Sequence of chain 6.A:
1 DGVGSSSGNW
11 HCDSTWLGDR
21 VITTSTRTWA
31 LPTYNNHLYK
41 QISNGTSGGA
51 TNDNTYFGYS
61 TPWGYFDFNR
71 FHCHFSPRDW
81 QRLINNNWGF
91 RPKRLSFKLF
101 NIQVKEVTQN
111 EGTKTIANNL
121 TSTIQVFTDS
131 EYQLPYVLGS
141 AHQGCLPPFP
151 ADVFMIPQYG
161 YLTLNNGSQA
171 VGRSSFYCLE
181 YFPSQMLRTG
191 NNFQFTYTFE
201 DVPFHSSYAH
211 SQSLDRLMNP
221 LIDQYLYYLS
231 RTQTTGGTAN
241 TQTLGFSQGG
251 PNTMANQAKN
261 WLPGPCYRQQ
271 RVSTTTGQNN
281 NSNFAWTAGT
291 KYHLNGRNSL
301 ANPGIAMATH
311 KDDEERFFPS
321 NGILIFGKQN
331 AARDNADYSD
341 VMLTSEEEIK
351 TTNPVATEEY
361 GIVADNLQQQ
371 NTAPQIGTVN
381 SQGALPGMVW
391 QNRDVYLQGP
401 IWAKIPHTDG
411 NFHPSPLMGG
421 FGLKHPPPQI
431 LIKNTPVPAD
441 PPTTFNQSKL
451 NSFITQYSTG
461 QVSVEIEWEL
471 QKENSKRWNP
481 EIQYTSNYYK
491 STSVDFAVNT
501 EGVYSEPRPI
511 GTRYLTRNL

Binding-site contacts:
Ligand atom N1 contacts residue PRO203 of chain 6.A at 3.8 Å.
Ligand atom C6 contacts residue SER415 of chain 6.A at 4.1 Å.
Ligand atom C4 contacts residue PRO203 of chain 6.A at 4.1 Å (hydrophobic).
Ligand atom C1' contacts residue PRO203 of chain 6.A at 4.1 Å (hydrophobic).
Ligand atom N6 contacts residue GLY422 of chain 6.A at 3.3 Å (h-bond).
Ligand atom N7 contacts residue SER415 of chain 6.A at 3.9 Å.
Ligand atom N4 contacts residue ASP201 of chain 6.A at 2.6 Å.
Ligand atom N7 contacts residue HIS413 of chain 6.A at 4.2 Å.
Ligand atom C5 contacts residue PRO203 of chain 6.A at 4.0 Å (hydrophobic).
Ligand atom C2' contacts residue PRO203 of chain 6.A at 3.3 Å (hydrophobic).
Ligand atom C4 contacts residue VAL202 of chain 6.A at 3.7 Å (hydrophobic).
Ligand atom N1 contacts residue VAL202 of chain 6.A at 3.5 Å.
Ligand atom N7 contacts residue PRO203 of chain 6.A at 4.1 Å.
Ligand atom C5 contacts residue ASP201 of chain 6.A at 3.3 Å.
Ligand atom C5 contacts residue VAL202 of chain 6.A at 3.6 Å (hydrophobic).
Ligand atom N6 contacts residue VAL202 of chain 6.A at 4.2 Å.
Ligand atom C4 contacts residue ASP201 of chain 6.A at 3.5 Å.
Ligand atom C5 contacts residue PRO203 of chain 6.A at 3.8 Å (hydrophobic).
Ligand atom C2 contacts residue VAL202 of chain 6.A at 4.1 Å (hydrophobic).
Ligand atom N3 contacts residue ASP201 of chain 6.A at 4.2 Å.
Ligand atom C5 contacts residue ARG91 of chain 6.A at 4.2 Å.
Ligand atom N4 contacts residue VAL202 of chain 6.A at 2.9 Å (h-bond).
Ligand atom C6 contacts residue PRO203 of chain 6.A at 4.0 Å (hydrophobic).
Ligand atom N1 contacts residue GLY422 of chain 6.A at 2.9 Å (h-bond).
Ligand atom C6 contacts residue PRO203 of chain 6.A at 4.0 Å (hydrophobic).
Ligand atom C4 contacts residue PRO203 of chain 6.A at 4.0 Å (hydrophobic).
Ligand atom OP2 contacts residue ASP409 of chain 5.A at 3.2 Å (salt-bridge).
Ligand atom N6 contacts residue PHE421 of chain 6.A at 3.8 Å.
Ligand atom N1 contacts residue PRO203 of chain 6.A at 4.2 Å.
Ligand atom C2' contacts residue HIS413 of chain 6.A at 3.7 Å.
Ligand atom C2 contacts residue GLY422 of chain 6.A at 3.2 Å.
Ligand atom C8 contacts residue HIS413 of chain 6.A at 3.9 Å.
Ligand atom C6 contacts residue GLY422 of chain 6.A at 3.7 Å.
Ligand atom C2 contacts residue PRO203 of chain 6.A at 4.0 Å (hydrophobic).
Ligand atom N6 contacts residue SER415 of chain 6.A at 3.8 Å.
Ligand atom C2' contacts residue PRO414 of chain 6.A at 3.6 Å (hydrophobic).
Ligand atom N6 contacts residue GLY420 of chain 6.A at 3.7 Å.
Ligand atom C6 contacts residue VAL202 of chain 6.A at 4.1 Å (hydrophobic).
Ligand atom O3' contacts residue PRO414 of chain 6.A at 4.2 Å.
Ligand atom N7 contacts residue ASN392 of chain 6.A at 4.2 Å.

Sequence of chain 5.A:
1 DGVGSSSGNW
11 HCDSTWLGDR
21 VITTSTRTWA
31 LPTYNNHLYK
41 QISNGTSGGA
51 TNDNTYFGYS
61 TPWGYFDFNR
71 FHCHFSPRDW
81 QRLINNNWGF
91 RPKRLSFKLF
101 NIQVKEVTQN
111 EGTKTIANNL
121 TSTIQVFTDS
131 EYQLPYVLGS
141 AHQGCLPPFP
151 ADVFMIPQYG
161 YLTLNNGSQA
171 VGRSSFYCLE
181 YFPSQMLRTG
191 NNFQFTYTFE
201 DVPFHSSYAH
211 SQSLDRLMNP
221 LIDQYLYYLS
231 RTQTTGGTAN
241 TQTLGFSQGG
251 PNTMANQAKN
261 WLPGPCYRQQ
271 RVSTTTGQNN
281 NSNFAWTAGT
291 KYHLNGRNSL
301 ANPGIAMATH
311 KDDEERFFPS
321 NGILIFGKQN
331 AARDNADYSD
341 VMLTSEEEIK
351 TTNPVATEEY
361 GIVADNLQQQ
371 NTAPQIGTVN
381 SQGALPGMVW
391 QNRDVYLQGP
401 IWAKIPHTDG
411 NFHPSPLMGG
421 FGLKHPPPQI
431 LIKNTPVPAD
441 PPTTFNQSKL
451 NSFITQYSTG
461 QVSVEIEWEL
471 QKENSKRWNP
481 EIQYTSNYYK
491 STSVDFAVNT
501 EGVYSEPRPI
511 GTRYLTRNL

This protein binds this small molecule.
Small molecule (SMILES): Nc1ccn([C@H]2C[C@H](O[P](=O)(O)OC[C@H]3O[C@@H](n4cnc5c(N)ncnc54)C[C@@H]3O)[C@@H](CO)O2)c(=O)n1